This protein binds this small molecule.
Small molecule (SMILES): Oc1ccc(F)cc1O

Sequence of chain 4.F:
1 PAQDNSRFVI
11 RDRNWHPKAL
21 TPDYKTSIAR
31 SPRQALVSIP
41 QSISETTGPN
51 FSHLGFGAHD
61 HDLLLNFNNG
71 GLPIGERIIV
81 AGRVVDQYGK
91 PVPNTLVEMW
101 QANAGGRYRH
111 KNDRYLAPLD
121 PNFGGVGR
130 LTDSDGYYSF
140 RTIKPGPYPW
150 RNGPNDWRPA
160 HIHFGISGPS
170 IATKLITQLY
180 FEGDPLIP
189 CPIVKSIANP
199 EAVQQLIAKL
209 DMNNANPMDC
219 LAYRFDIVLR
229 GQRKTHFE

Binding-site contacts:
Ligand atom F9 contacts residue ILE10 of chain 2.E at 3.5 Å.
Ligand atom C2 contacts residue ARG7 of chain 2.E at 3.8 Å.
Ligand atom C5 contacts residue ALA213 of chain 4.F at 4.1 Å (hydrophobic).
Ligand atom C2 contacts residue GLN41 of chain 2.E at 4.0 Å.
Ligand atom C5 contacts residue ARG7 of chain 2.E at 3.8 Å.
Ligand atom C1 contacts residue GLU236 of chain 2.E at 3.6 Å.
Ligand atom C4 contacts residue PHE8 of chain 2.E at 4.3 Å (hydrophobic).
Ligand atom C6 contacts residue ASN214 of chain 4.F at 4.2 Å.
Ligand atom O7 contacts residue GLU236 of chain 2.E at 2.9 Å (salt-bridge).
Ligand atom C4 contacts residue GLN41 of chain 2.E at 4.1 Å.
Ligand atom C6 contacts residue ARG7 of chain 2.E at 3.5 Å.
Ligand atom C6 contacts residue ARG231 of chain 2.E at 3.7 Å.
Ligand atom C3 contacts residue ILE10 of chain 2.E at 4.3 Å (hydrophobic).
Ligand atom C4 contacts residue ARG7 of chain 2.E at 4.0 Å.
Ligand atom F9 contacts residue PRO215 of chain 4.F at 4.5 Å.
Ligand atom C1 contacts residue PRO215 of chain 4.F at 3.7 Å (hydrophobic).
Ligand atom C3 contacts residue PRO215 of chain 4.F at 3.9 Å (hydrophobic).
Ligand atom C6 contacts residue ALA213 of chain 4.F at 4.4 Å (hydrophobic).
Ligand atom F9 contacts residue PHE8 of chain 2.E at 3.2 Å.
Ligand atom C2 contacts residue PRO215 of chain 4.F at 4.0 Å (hydrophobic).
Ligand atom O7 contacts residue PRO215 of chain 4.F at 4.3 Å.
Ligand atom C5 contacts residue PRO215 of chain 4.F at 3.6 Å (hydrophobic).
Ligand atom O8 contacts residue PRO40 of chain 2.E at 3.6 Å.
Ligand atom C4 contacts residue ILE10 of chain 2.E at 4.4 Å (hydrophobic).
Ligand atom C5 contacts residue ARG231 of chain 2.E at 3.4 Å.
Ligand atom F9 contacts residue ARG7 of chain 2.E at 4.4 Å.
Ligand atom C6 contacts residue PRO215 of chain 4.F at 3.5 Å (hydrophobic).
Ligand atom O7 contacts residue ARG7 of chain 2.E at 3.5 Å (salt-bridge).
Ligand atom C1 contacts residue ARG7 of chain 2.E at 3.5 Å.
Ligand atom O8 contacts residue ARG7 of chain 2.E at 4.5 Å.
Ligand atom C3 contacts residue GLN41 of chain 2.E at 3.7 Å.
Ligand atom O8 contacts residue GLN41 of chain 2.E at 2.9 Å (h-bond).
Ligand atom C4 contacts residue PRO215 of chain 4.F at 3.9 Å (hydrophobic).
Ligand atom F9 contacts residue GLN41 of chain 2.E at 3.7 Å.
Ligand atom C3 contacts residue ARG7 of chain 2.E at 4.0 Å.
Ligand atom C6 contacts residue GLU236 of chain 2.E at 3.6 Å.

Sequence of chain 2.E:
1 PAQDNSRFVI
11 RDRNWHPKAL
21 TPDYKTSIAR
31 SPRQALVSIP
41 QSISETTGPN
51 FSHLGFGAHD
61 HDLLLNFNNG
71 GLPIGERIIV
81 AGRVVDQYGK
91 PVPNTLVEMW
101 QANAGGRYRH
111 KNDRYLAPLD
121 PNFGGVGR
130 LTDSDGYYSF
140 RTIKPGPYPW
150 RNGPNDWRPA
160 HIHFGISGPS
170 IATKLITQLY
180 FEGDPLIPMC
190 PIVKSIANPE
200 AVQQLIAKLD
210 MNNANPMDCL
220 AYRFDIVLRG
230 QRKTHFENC